Binding-site contacts:
Ligand atom N contacts residue GLU294 of chain 1.A at 3.0 Å (salt-bridge).
Ligand atom N contacts residue HEM1 of chain 1.E at 3.0 Å (h-bond).
Ligand atom CD contacts residue GLU294 of chain 1.A at 3.7 Å.
Ligand atom CZ contacts residue GLU294 of chain 1.A at 3.4 Å.
Ligand atom C contacts residue GLN180 of chain 1.A at 4.0 Å.
Ligand atom NE contacts residue GLU294 of chain 1.A at 2.7 Å (salt-bridge).
Ligand atom O contacts residue TYR264 of chain 1.A at 3.5 Å (h-bond).
Ligand atom C contacts residue TYR290 of chain 1.A at 3.5 Å (hydrophobic).
Ligand atom CG contacts residue HEM1 of chain 1.E at 3.7 Å.
Ligand atom CA contacts residue GLN180 of chain 1.A at 3.9 Å.
Ligand atom C2 contacts residue SER287 of chain 1.A at 4.0 Å.
Ligand atom C3 contacts residue PHE286 of chain 1.A at 3.0 Å (hydrophobic).
Ligand atom NE contacts residue PRO267 of chain 1.A at 4.0 Å.
Ligand atom NH2 contacts residue HEM1 of chain 1.E at 3.5 Å (h-bond).
Ligand atom NH2 contacts residue TRP289 of chain 1.A at 4.0 Å.
Ligand atom NH1 contacts residue PRO267 of chain 1.A at 4.0 Å.
Ligand atom CB contacts residue GLU294 of chain 1.A at 3.2 Å.
Ligand atom NH1 contacts residue TRP289 of chain 1.A at 3.2 Å (h-bond).
Ligand atom OXT contacts residue GLU294 of chain 1.A at 3.8 Å.
Ligand atom O contacts residue TYR290 of chain 1.A at 2.8 Å (h-bond).
Ligand atom C3 contacts residue VAL269 of chain 1.A at 3.4 Å (hydrophobic).
Ligand atom O contacts residue GLN180 of chain 1.A at 3.3 Å (h-bond).
Ligand atom CB contacts residue GLN180 of chain 1.A at 4.0 Å.
Ligand atom OXT contacts residue ASP299 of chain 1.A at 2.6 Å (salt-bridge).
Ligand atom C1 contacts residue HEM1 of chain 1.E at 3.8 Å.
Ligand atom C3 contacts residue ALA268 of chain 1.A at 3.8 Å (hydrophobic).
Ligand atom C3 contacts residue SER287 of chain 1.A at 3.6 Å.
Ligand atom C contacts residue ASP299 of chain 1.A at 3.6 Å.
Ligand atom NH1 contacts residue TYR290 of chain 1.A at 3.8 Å.
Ligand atom CZ contacts residue PRO267 of chain 1.A at 3.9 Å (hydrophobic).
Ligand atom C2 contacts residue PRO267 of chain 1.A at 3.5 Å (hydrophobic).
Ligand atom C2 contacts residue GLY288 of chain 1.A at 3.6 Å.
Ligand atom C3 contacts residue PRO267 of chain 1.A at 3.1 Å (hydrophobic).
Ligand atom NH1 contacts residue GLU294 of chain 1.A at 2.5 Å (salt-bridge).
Ligand atom NH1 contacts residue HEM1 of chain 1.E at 3.8 Å.
Ligand atom O contacts residue ASP299 of chain 1.A at 4.0 Å.
Ligand atom OXT contacts residue TYR290 of chain 1.A at 3.4 Å.
Ligand atom CA contacts residue GLU294 of chain 1.A at 3.6 Å.
Ligand atom CD contacts residue VAL269 of chain 1.A at 3.6 Å (hydrophobic).
Ligand atom CG contacts residue GLU294 of chain 1.A at 3.6 Å.

Sequence of chain 1.A:
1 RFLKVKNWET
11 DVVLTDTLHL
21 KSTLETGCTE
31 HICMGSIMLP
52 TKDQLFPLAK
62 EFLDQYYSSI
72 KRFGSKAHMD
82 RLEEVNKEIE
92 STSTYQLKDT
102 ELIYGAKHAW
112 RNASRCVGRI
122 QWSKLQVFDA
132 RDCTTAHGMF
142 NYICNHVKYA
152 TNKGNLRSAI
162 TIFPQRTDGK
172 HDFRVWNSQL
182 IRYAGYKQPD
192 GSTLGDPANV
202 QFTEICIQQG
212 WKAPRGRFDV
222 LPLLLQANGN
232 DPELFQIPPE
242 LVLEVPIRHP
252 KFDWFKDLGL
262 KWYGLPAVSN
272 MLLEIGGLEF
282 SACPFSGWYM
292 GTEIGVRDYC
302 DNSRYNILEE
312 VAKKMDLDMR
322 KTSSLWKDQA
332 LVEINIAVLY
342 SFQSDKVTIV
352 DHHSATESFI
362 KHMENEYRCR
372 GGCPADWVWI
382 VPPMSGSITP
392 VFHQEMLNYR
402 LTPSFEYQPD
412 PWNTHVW

This protein binds this small molecule.
Small molecule (SMILES): C=CC/[NH+]=C(/N)NCCC[C@H](N)C(=O)O